The small molecule below binds the protein below.
Small molecule (SMILES): CC(=O)N[C@@H]1[C@@H](O)[C@H](O)[C@@H](CO)O[C@H]1O

Sequence of chain 1.E:
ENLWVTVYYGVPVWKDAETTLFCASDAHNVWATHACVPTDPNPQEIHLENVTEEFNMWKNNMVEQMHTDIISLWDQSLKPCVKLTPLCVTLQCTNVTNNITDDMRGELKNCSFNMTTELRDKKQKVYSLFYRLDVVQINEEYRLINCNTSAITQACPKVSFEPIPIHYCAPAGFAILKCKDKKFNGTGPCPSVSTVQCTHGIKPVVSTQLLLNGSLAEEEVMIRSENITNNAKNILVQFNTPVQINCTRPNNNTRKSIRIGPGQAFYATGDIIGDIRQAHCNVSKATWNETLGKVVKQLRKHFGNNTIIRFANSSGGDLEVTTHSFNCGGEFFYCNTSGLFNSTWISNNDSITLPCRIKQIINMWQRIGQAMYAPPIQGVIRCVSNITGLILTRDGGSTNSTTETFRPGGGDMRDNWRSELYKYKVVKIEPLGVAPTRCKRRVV

Binding-site contacts:
Ligand atom O6 contacts residue ASN103 of chain 1.E at 4.3 Å.
Ligand atom C4 contacts residue ASN103 of chain 1.E at 4.2 Å.
Ligand atom O6 contacts residue GLY114 of chain 1.E at 4.4 Å.
Ligand atom C3 contacts residue ASN103 of chain 1.E at 3.9 Å.
Ligand atom C6 contacts residue ASN103 of chain 1.E at 4.5 Å.
Ligand atom O5 contacts residue ASN103 of chain 1.E at 2.2 Å (h-bond).
Ligand atom N2 contacts residue ASN103 of chain 1.E at 3.2 Å (h-bond).
Ligand atom O7 contacts residue ASN103 of chain 1.E at 3.5 Å (h-bond).
Ligand atom C7 contacts residue ASN103 of chain 1.E at 3.6 Å.
Ligand atom C2 contacts residue ASN103 of chain 1.E at 2.7 Å.
Ligand atom C1 contacts residue ASN103 of chain 1.E at 1.4 Å.
Ligand atom C5 contacts residue ASN103 of chain 1.E at 3.5 Å.